Sequence of chain 1.A:
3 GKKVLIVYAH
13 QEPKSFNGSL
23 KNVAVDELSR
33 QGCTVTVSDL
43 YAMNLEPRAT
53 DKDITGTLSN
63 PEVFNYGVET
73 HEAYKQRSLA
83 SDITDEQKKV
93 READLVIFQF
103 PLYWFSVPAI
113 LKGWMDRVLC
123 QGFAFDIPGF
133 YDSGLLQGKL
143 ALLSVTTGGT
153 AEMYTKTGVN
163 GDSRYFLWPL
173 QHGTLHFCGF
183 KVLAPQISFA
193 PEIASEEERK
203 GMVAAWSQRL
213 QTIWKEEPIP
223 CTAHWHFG

Binding-site contacts:
Ligand atom C11 contacts residue FAD1 of chain 1.D at 3.7 Å.
Ligand atom C2 contacts residue ILE129 of chain 1.B at 4.2 Å (hydrophobic).
Ligand atom N15 contacts residue PHE179 of chain 1.B at 3.7 Å.
Ligand atom C5 contacts residue FAD1 of chain 1.D at 3.9 Å.
Ligand atom C9 contacts residue FAD1 of chain 1.D at 3.4 Å.
Ligand atom C13 contacts residue FAD1 of chain 1.D at 3.7 Å.
Ligand atom C5 contacts residue ASN162 of chain 1.A at 4.3 Å.
Ligand atom C5 contacts residue PHE179 of chain 1.B at 4.1 Å (hydrophobic).
Ligand atom C20 contacts residue FAD1 of chain 1.D at 3.8 Å.
Ligand atom C10 contacts residue FAD1 of chain 1.D at 3.5 Å.
Ligand atom N14 contacts residue FAD1 of chain 1.D at 3.6 Å.
Ligand atom N15 contacts residue FAD1 of chain 1.D at 3.2 Å (h-bond).
Ligand atom C8 contacts residue GLY69 of chain 1.B at 4.3 Å.
Ligand atom C3 contacts residue FAD1 of chain 1.D at 3.8 Å.
Ligand atom C7 contacts residue GLY150 of chain 1.A at 3.4 Å.
Ligand atom N14 contacts residue ILE129 of chain 1.B at 4.1 Å.
Ligand atom N12 contacts residue FAD1 of chain 1.D at 3.3 Å.
Ligand atom C4 contacts residue PHE179 of chain 1.B at 3.9 Å (hydrophobic).
Ligand atom N15 contacts residue TRP106 of chain 1.A at 3.3 Å.
Ligand atom C6 contacts residue MET155 of chain 1.A at 3.9 Å (hydrophobic).
Ligand atom C10 contacts residue PHE127 of chain 1.B at 4.0 Å (hydrophobic).
Ligand atom C6 contacts residue GLY151 of chain 1.A at 3.7 Å.
Ligand atom C20 contacts residue GLU194 of chain 1.A at 3.6 Å.
Ligand atom N8 contacts residue FAD1 of chain 1.D at 3.7 Å.
Ligand atom C9 contacts residue PHE179 of chain 1.B at 3.8 Å (hydrophobic).
Ligand atom C8 contacts residue FAD1 of chain 1.D at 3.8 Å.
Ligand atom C3 contacts residue ILE129 of chain 1.B at 4.3 Å (hydrophobic).
Ligand atom N12 contacts residue PHE127 of chain 1.B at 3.5 Å.
Ligand atom C2 contacts residue GLY151 of chain 1.A at 4.1 Å.
Ligand atom C7 contacts residue GLY151 of chain 1.A at 3.5 Å.
Ligand atom N8 contacts residue PHE179 of chain 1.B at 3.4 Å.
Ligand atom C6 contacts residue FAD1 of chain 1.D at 4.2 Å.
Ligand atom C13 contacts residue PHE127 of chain 1.B at 4.2 Å (hydrophobic).
Ligand atom C11 contacts residue ILE129 of chain 1.B at 4.2 Å (hydrophobic).
Ligand atom C4 contacts residue FAD1 of chain 1.D at 3.8 Å.
Ligand atom C1 contacts residue GLU194 of chain 1.A at 3.3 Å.
Ligand atom C19 contacts residue ILE129 of chain 1.B at 4.0 Å (hydrophobic).
Ligand atom C6 contacts residue GLY150 of chain 1.A at 4.1 Å.
Ligand atom C2 contacts residue GLY150 of chain 1.A at 3.8 Å.
Ligand atom C19 contacts residue FAD1 of chain 1.D at 4.0 Å.

Sequence of chain 1.B:
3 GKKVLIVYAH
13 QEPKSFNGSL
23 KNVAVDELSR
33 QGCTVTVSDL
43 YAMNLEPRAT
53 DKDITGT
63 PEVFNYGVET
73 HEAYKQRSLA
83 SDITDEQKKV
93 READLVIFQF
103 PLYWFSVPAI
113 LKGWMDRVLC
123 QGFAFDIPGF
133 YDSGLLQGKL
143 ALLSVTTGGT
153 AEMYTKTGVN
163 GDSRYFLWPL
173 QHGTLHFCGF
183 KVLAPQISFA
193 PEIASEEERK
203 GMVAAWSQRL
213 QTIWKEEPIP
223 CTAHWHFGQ

This small molecule binds to this protein.
Small molecule (SMILES): CC(C)Cn1cnc2c(N)nc3ccccc3c21